Binding-site contacts:
Ligand atom C1 contacts residue SER803 of chain 1.C at 3.8 Å.
Ligand atom O7 contacts residue ASN801 of chain 1.C at 4.0 Å.
Ligand atom O6 contacts residue ASN801 of chain 1.C at 4.5 Å.
Ligand atom N2 contacts residue ASN801 of chain 1.C at 3.0 Å (h-bond).
Ligand atom C2 contacts residue ASN801 of chain 1.C at 2.5 Å.
Ligand atom C1 contacts residue ASN801 of chain 1.C at 1.4 Å.
Ligand atom C6 contacts residue GLN804 of chain 1.C at 4.4 Å.
Ligand atom O5 contacts residue SER803 of chain 1.C at 3.8 Å.
Ligand atom C4 contacts residue ASN801 of chain 1.C at 4.2 Å.
Ligand atom O5 contacts residue ASN801 of chain 1.C at 2.3 Å (h-bond).
Ligand atom C8 contacts residue GLN804 of chain 1.C at 4.4 Å.
Ligand atom C5 contacts residue ASN801 of chain 1.C at 3.6 Å.
Ligand atom C5 contacts residue SER803 of chain 1.C at 3.7 Å.
Ligand atom C3 contacts residue ASN801 of chain 1.C at 3.8 Å.
Ligand atom C6 contacts residue SER803 of chain 1.C at 4.3 Å.
Ligand atom C7 contacts residue ASN801 of chain 1.C at 3.7 Å.

This protein binds this small molecule.
Small molecule (SMILES): CC(=O)N[C@H]1[C@H](O[C@H]2[C@H](O)[C@@H](NC(C)=O)CO[C@@H]2CO)O[C@H](CO)[C@@H](O)[C@@H]1O

Sequence of chain 1.C:
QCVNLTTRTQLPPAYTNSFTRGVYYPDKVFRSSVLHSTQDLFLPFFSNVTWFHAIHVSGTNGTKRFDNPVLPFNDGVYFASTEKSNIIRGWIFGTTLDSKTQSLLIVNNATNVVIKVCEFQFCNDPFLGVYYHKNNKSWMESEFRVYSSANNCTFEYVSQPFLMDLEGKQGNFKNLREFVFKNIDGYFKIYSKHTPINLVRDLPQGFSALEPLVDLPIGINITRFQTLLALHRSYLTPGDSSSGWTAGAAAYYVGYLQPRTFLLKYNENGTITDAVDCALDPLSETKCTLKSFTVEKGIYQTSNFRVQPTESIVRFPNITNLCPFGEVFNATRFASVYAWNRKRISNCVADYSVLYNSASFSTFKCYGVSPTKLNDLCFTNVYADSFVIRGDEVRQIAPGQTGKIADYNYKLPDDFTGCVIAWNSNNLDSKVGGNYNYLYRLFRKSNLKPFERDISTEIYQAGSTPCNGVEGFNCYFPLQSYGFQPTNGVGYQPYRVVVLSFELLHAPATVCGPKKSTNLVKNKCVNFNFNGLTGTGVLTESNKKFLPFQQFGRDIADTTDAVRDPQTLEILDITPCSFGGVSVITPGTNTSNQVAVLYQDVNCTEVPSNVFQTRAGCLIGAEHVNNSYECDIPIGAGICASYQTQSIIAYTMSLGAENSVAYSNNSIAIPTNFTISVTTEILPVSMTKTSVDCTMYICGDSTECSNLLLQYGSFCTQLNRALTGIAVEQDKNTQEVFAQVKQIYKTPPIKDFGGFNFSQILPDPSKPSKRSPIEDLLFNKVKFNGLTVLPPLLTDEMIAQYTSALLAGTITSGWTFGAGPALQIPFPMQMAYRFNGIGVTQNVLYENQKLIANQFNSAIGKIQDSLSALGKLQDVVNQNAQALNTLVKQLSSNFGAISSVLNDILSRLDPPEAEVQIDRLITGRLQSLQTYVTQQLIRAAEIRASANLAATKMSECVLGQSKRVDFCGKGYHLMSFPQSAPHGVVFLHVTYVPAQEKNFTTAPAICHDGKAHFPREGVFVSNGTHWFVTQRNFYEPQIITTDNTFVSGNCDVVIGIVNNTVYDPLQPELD